Sequence of chain 1.B:
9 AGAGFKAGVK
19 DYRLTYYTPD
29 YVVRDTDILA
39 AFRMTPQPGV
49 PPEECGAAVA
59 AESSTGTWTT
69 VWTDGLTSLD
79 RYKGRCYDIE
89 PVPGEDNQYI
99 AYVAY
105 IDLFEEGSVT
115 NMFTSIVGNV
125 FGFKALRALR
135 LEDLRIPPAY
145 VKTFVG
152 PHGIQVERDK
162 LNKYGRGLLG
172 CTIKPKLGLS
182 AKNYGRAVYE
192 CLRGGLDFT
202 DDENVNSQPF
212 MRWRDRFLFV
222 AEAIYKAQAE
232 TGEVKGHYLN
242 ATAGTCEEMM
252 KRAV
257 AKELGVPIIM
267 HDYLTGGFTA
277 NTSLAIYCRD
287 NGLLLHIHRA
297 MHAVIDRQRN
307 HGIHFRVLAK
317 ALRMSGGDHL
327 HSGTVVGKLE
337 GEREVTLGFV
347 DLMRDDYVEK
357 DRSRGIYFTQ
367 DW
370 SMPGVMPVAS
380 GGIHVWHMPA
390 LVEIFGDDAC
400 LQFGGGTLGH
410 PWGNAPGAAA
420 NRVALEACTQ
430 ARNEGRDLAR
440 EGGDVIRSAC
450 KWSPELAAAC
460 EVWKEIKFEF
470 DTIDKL

The protein below binds the small molecule below.
Small molecule (SMILES): O=C(O)[C@@](O)(COP(=O)(O)O)[C@H](O)[C@H](O)COP(=O)(O)O

Sequence of chain 1.A:
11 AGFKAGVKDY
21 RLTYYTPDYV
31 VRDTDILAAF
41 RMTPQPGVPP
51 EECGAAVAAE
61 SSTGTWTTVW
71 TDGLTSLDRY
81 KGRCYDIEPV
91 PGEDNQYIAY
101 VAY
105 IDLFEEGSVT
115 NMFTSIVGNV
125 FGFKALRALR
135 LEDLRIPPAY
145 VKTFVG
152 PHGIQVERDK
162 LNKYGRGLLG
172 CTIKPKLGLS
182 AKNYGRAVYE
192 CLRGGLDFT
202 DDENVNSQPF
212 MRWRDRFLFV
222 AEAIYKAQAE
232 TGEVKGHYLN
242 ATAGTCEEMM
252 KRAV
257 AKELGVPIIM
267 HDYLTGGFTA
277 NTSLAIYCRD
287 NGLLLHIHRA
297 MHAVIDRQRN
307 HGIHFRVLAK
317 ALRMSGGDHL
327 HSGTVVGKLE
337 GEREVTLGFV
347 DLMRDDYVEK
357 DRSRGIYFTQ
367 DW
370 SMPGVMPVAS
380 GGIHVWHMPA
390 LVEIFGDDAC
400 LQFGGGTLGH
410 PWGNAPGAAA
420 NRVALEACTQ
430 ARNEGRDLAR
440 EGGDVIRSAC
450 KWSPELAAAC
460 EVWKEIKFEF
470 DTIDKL

Binding-site contacts:
Ligand atom O4 contacts residue SER379 of chain 1.B at 2.9 Å (h-bond).
Ligand atom C contacts residue LYS175 of chain 1.B at 3.4 Å.
Ligand atom C contacts residue ASN123 of chain 1.A at 3.4 Å.
Ligand atom O3 contacts residue GLU204 of chain 1.B at 2.9 Å (salt-bridge).
Ligand atom O2 contacts residue MG1 of chain 1.X at 2.2 Å.
Ligand atom O4P contacts residue ARG295 of chain 1.B at 2.8 Å (salt-bridge).
Ligand atom O2P contacts residue TRP66 of chain 1.A at 3.2 Å.
Ligand atom O7 contacts residue LYS177 of chain 1.B at 2.7 Å (salt-bridge).
Ligand atom O3 contacts residue KCX201 of chain 1.B at 2.5 Å (h-bond).
Ligand atom O1P contacts residue LYS175 of chain 1.B at 3.5 Å.
Ligand atom O2P contacts residue THR65 of chain 1.A at 3.4 Å (h-bond).
Ligand atom O2 contacts residue KCX201 of chain 1.B at 3.2 Å (h-bond).
Ligand atom O1P contacts residue THR65 of chain 1.A at 2.5 Å (h-bond).
Ligand atom O2 contacts residue THR173 of chain 1.B at 2.9 Å (h-bond).
Ligand atom O1 contacts residue LYS175 of chain 1.B at 3.1 Å (salt-bridge).
Ligand atom O2 contacts residue LYS175 of chain 1.B at 2.9 Å (salt-bridge).
Ligand atom C2 contacts residue MG1 of chain 1.X at 2.8 Å.
Ligand atom O7 contacts residue GLU204 of chain 1.B at 3.0 Å (salt-bridge).
Ligand atom O7 contacts residue LYS175 of chain 1.B at 3.4 Å (salt-bridge).
Ligand atom P1 contacts residue THR65 of chain 1.A at 3.4 Å.
Ligand atom O1P contacts residue GLY404 of chain 1.B at 2.8 Å (h-bond).
Ligand atom C contacts residue MG1 of chain 1.X at 2.9 Å.
Ligand atom O3 contacts residue MG1 of chain 1.X at 2.1 Å.
Ligand atom O3P contacts residue GLY403 of chain 1.B at 2.8 Å (h-bond).
Ligand atom O7 contacts residue ASN123 of chain 1.A at 2.7 Å (h-bond).
Ligand atom O6P contacts residue ARG295 of chain 1.B at 2.9 Å (salt-bridge).
Ligand atom O2 contacts residue ASP203 of chain 1.B at 3.4 Å (salt-bridge).
Ligand atom O2P contacts residue GLY381 of chain 1.B at 2.8 Å (h-bond).
Ligand atom O7 contacts residue MG1 of chain 1.X at 2.1 Å.
Ligand atom O4 contacts residue GLY380 of chain 1.B at 3.4 Å.
Ligand atom O2P contacts residue LYS334 of chain 1.B at 3.0 Å (salt-bridge).
Ligand atom C3 contacts residue KCX201 of chain 1.B at 3.2 Å.
Ligand atom O2P contacts residue GLY380 of chain 1.B at 3.3 Å.
Ligand atom O6 contacts residue GLU60 of chain 1.A at 3.3 Å (salt-bridge).
Ligand atom O6 contacts residue LYS334 of chain 1.B at 2.8 Å (salt-bridge).
Ligand atom O7 contacts residue ASP203 of chain 1.B at 3.1 Å (salt-bridge).
Ligand atom C3 contacts residue MG1 of chain 1.X at 3.0 Å.
Ligand atom O5P contacts residue HIS327 of chain 1.B at 2.7 Å (h-bond).
Ligand atom O3 contacts residue HIS294 of chain 1.B at 2.9 Å (h-bond).
Ligand atom O5P contacts residue SER379 of chain 1.B at 3.3 Å (h-bond).